The small molecule below binds the protein below.
Small molecule (SMILES): CO[C@H]1O[C@H](CO)[C@@H](O)[C@H](O)[C@@H]1O

Binding-site contacts:
Ligand atom C2 contacts residue ILE13 of chain 1.B at 4.0 Å (hydrophobic).
Ligand atom C6 contacts residue ASP54 of chain 1.B at 3.3 Å.
Ligand atom C3 contacts residue ASN135 of chain 1.B at 4.3 Å.
Ligand atom O6 contacts residue ASN46 of chain 1.B at 3.2 Å (h-bond).
Ligand atom O1 contacts residue TYR48 of chain 1.B at 4.0 Å.
Ligand atom O5 contacts residue PHE1 of chain 1.B at 2.9 Å (h-bond).
Ligand atom C6 contacts residue ASP47 of chain 1.B at 3.3 Å.
Ligand atom C6 contacts residue ILE52 of chain 1.B at 4.2 Å (hydrophobic).
Ligand atom O2 contacts residue PHE1 of chain 1.B at 2.6 Å (h-bond).
Ligand atom O4 contacts residue ASP54 of chain 1.B at 2.6 Å (salt-bridge).
Ligand atom C3 contacts residue ASP54 of chain 1.B at 4.3 Å.
Ligand atom O5 contacts residue ASP47 of chain 1.B at 3.5 Å.
Ligand atom C5 contacts residue TYR48 of chain 1.B at 4.2 Å (hydrophobic).
Ligand atom C4 contacts residue PHE1 of chain 1.B at 3.6 Å (hydrophobic).
Ligand atom O2 contacts residue ILE13 of chain 1.B at 3.3 Å.
Ligand atom O6 contacts residue TYR48 of chain 1.B at 3.9 Å.
Ligand atom C4 contacts residue ASP54 of chain 1.B at 3.4 Å.
Ligand atom O5 contacts residue TYR48 of chain 1.B at 3.8 Å.
Ligand atom O3 contacts residue ASN133 of chain 1.B at 3.6 Å (h-bond).
Ligand atom O6 contacts residue ASP54 of chain 1.B at 2.6 Å (salt-bridge).
Ligand atom C5 contacts residue ASP47 of chain 1.B at 4.3 Å.
Ligand atom C3 contacts residue PHE1 of chain 1.B at 4.2 Å (hydrophobic).
Ligand atom C6 contacts residue PHE1 of chain 1.B at 3.9 Å (hydrophobic).
Ligand atom C5 contacts residue PHE1 of chain 1.B at 3.6 Å (hydrophobic).
Ligand atom O6 contacts residue ASP47 of chain 1.B at 2.6 Å (salt-bridge).
Ligand atom C5 contacts residue ILE52 of chain 1.B at 4.3 Å (hydrophobic).
Ligand atom C4 contacts residue ASN135 of chain 1.B at 4.4 Å.
Ligand atom C6 contacts residue TYR48 of chain 1.B at 3.4 Å (hydrophobic).
Ligand atom C2 contacts residue PHE1 of chain 1.B at 3.5 Å (hydrophobic).
Ligand atom C1 contacts residue ILE13 of chain 1.B at 4.0 Å (hydrophobic).
Ligand atom O3 contacts residue ASN135 of chain 1.B at 3.6 Å (h-bond).
Ligand atom C7 contacts residue TYR48 of chain 1.B at 3.5 Å (hydrophobic).
Ligand atom O6 contacts residue PHE1 of chain 1.B at 2.9 Å (h-bond).
Ligand atom O4 contacts residue ILE52 of chain 1.B at 3.5 Å.
Ligand atom C5 contacts residue ASP54 of chain 1.B at 4.1 Å.
Ligand atom C1 contacts residue PHE1 of chain 1.B at 3.5 Å (hydrophobic).
Ligand atom O4 contacts residue ASN135 of chain 1.B at 3.2 Å.
Ligand atom O3 contacts residue ASP54 of chain 1.B at 4.0 Å.
Ligand atom C6 contacts residue ASN46 of chain 1.B at 3.1 Å.
Ligand atom C1 contacts residue TYR48 of chain 1.B at 4.3 Å (hydrophobic).

Sequence of chain 1.B:
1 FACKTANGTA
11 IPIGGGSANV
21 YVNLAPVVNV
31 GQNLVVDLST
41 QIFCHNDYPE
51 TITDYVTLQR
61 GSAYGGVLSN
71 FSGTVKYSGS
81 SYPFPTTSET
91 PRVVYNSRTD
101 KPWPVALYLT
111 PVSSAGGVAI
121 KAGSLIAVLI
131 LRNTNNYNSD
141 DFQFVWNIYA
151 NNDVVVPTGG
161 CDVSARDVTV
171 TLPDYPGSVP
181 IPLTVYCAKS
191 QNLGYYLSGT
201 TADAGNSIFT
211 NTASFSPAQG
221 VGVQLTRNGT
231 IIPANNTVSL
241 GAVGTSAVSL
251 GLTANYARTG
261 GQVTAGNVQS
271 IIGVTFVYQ